Binding-site contacts:
Ligand atom C15 contacts residue PHE26 of chain 1.A at 3.9 Å (hydrophobic).
Ligand atom C11 contacts residue ILE193 of chain 1.A at 4.0 Å (hydrophobic).
Ligand atom C1 contacts residue EDO1 of chain 1.L at 3.7 Å.
Ligand atom C9 contacts residue EDO1 of chain 1.L at 3.6 Å.
Ligand atom O4 contacts residue GLY25 of chain 1.A at 4.1 Å.
Ligand atom O1 contacts residue TYR157 of chain 1.A at 2.4 Å (h-bond).
Ligand atom C16 contacts residue ALA95 of chain 1.A at 3.3 Å (hydrophobic).
Ligand atom O1 contacts residue LEU219 of chain 1.A at 3.4 Å.
Ligand atom O4 contacts residue ALA95 of chain 1.A at 3.3 Å.
Ligand atom C2 contacts residue VAL139 of chain 1.A at 3.3 Å (hydrophobic).
Ligand atom C2 contacts residue EDO1 of chain 1.L at 3.5 Å.
Ligand atom C15 contacts residue HIS246 of chain 1.A at 4.1 Å.
Ligand atom C5 contacts residue CYS190 of chain 1.A at 3.4 Å (hydrophobic).
Ligand atom C12 contacts residue ILE193 of chain 1.A at 3.4 Å (hydrophobic).
Ligand atom C17 contacts residue PHE26 of chain 1.A at 3.1 Å (hydrophobic).
Ligand atom O4 contacts residue HIS246 of chain 1.A at 3.1 Å (h-bond).
Ligand atom C17 contacts residue GLY25 of chain 1.A at 4.1 Å.
Ligand atom O2 contacts residue TYR157 of chain 1.A at 3.3 Å.
Ligand atom C17 contacts residue LEU96 of chain 1.A at 3.2 Å (hydrophobic).
Ligand atom C4 contacts residue TYR143 of chain 1.A at 3.5 Å (hydrophobic).
Ligand atom C15 contacts residue ALA95 of chain 1.A at 3.4 Å (hydrophobic).
Ligand atom O4 contacts residue PHE26 of chain 1.A at 3.3 Å (h-bond).
Ligand atom O3 contacts residue LEU219 of chain 1.A at 4.0 Å.
Ligand atom C17 contacts residue ILE193 of chain 1.A at 3.8 Å (hydrophobic).
Ligand atom C3 contacts residue TYR143 of chain 1.A at 3.8 Å (hydrophobic).
Ligand atom C4 contacts residue MET146 of chain 1.A at 4.0 Å (hydrophobic).
Ligand atom O5 contacts residue LEU219 of chain 1.A at 4.1 Å.
Ligand atom C6 contacts residue CYS190 of chain 1.A at 3.9 Å (hydrophobic).
Ligand atom C5 contacts residue MET146 of chain 1.A at 3.8 Å (hydrophobic).
Ligand atom C3 contacts residue VAL139 of chain 1.A at 3.4 Å (hydrophobic).
Ligand atom C7 contacts residue CYS190 of chain 1.A at 3.6 Å (hydrophobic).
Ligand atom C10 contacts residue TYR157 of chain 1.A at 3.0 Å (hydrophobic).
Ligand atom O5 contacts residue ALA95 of chain 1.A at 4.0 Å.
Ligand atom C16 contacts residue HIS246 of chain 1.A at 3.0 Å.
Ligand atom C16 contacts residue PHE26 of chain 1.A at 4.0 Å (hydrophobic).
Ligand atom C17 contacts residue ALA95 of chain 1.A at 3.6 Å (hydrophobic).
Ligand atom O5 contacts residue HIS246 of chain 1.A at 2.4 Å (h-bond).
Ligand atom C13 contacts residue HIS246 of chain 1.A at 3.6 Å.
Ligand atom C15 contacts residue LEU96 of chain 1.A at 3.9 Å (hydrophobic).
Ligand atom C14 contacts residue ALA95 of chain 1.A at 4.1 Å (hydrophobic).

Sequence of chain 1.A:
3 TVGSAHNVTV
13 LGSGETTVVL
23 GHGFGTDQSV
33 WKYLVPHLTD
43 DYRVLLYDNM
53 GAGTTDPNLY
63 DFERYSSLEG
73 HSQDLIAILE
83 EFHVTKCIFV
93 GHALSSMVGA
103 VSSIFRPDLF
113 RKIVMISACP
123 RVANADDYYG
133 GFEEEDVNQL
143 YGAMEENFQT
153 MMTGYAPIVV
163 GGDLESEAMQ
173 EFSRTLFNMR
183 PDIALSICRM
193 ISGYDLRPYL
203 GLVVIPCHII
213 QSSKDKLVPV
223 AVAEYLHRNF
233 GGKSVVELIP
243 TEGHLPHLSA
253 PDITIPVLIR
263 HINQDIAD

A small-molecule ligand and the protein it binds are described below.
Small molecule (SMILES): CC1=C[C@H](OC[C@@H]2C(=O)O[C@@H]3c4ccccc4C[C@H]23)OC1=O